Sequence of chain 1.A:
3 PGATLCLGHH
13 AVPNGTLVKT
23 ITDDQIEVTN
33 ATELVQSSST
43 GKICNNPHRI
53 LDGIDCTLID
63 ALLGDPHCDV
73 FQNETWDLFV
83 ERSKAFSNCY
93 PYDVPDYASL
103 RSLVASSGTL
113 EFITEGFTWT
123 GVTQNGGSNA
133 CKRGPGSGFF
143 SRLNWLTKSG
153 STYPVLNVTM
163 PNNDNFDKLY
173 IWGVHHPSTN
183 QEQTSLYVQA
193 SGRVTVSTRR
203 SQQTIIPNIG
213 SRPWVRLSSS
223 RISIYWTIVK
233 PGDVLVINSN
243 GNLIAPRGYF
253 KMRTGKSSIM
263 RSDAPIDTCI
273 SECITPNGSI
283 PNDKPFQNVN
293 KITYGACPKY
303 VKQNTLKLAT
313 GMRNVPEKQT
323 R

A small-molecule ligand and the protein it binds are described below.
Small molecule (SMILES): CC(=O)N[C@H]1[C@H](O[C@H]2[C@H](O)[C@@H](NC(C)=O)CO[C@@H]2CO)O[C@H](CO)[C@@H](O[C@@H]2O[C@H](CO)[C@@H](O)[C@H](O)[C@@H]2O)[C@@H]1O

Binding-site contacts:
Ligand atom C5 contacts residue ASN159 of chain 1.A at 3.7 Å.
Ligand atom O7 contacts residue ASN159 of chain 1.A at 2.9 Å (h-bond).
Ligand atom C8 contacts residue VAL236 of chain 1.A at 4.5 Å (hydrophobic).
Ligand atom N2 contacts residue ASN159 of chain 1.A at 3.0 Å (h-bond).
Ligand atom C4 contacts residue ASN159 of chain 1.A at 4.3 Å.
Ligand atom C8 contacts residue ASN159 of chain 1.A at 4.4 Å.
Ligand atom C7 contacts residue ASN159 of chain 1.A at 3.2 Å.
Ligand atom C1 contacts residue ASN159 of chain 1.A at 1.4 Å.
Ligand atom C2 contacts residue ASN159 of chain 1.A at 2.5 Å.
Ligand atom C6 contacts residue THR161 of chain 1.A at 3.9 Å.
Ligand atom O5 contacts residue ASN159 of chain 1.A at 2.3 Å (h-bond).
Ligand atom O6 contacts residue THR161 of chain 1.A at 3.5 Å.
Ligand atom C3 contacts residue ASN159 of chain 1.A at 3.8 Å.